Binding-site contacts:
Ligand atom O3' contacts residue TYR266 of chain 1.D at 3.6 Å (h-bond).
Ligand atom C5 contacts residue TYR265 of chain 1.D at 3.2 Å (hydrophobic).
Ligand atom N3 contacts residue TYR265 of chain 1.D at 3.6 Å.
Ligand atom O2 contacts residue ILE174 of chain 1.D at 3.7 Å.
Ligand atom C5' contacts residue TYR266 of chain 1.D at 4.4 Å (hydrophobic).
Ligand atom C3' contacts residue TYR266 of chain 1.D at 3.3 Å (hydrophobic).
Ligand atom O2 contacts residue LYS262 of chain 1.D at 2.8 Å (salt-bridge).
Ligand atom N4 contacts residue LEU194 of chain 1.D at 4.2 Å.
Ligand atom N1 contacts residue ILE174 of chain 1.D at 3.6 Å.
Ligand atom N3 contacts residue THR196 of chain 1.D at 2.6 Å (h-bond).
Ligand atom O2 contacts residue TYR265 of chain 1.D at 4.4 Å.
Ligand atom O2 contacts residue THR196 of chain 1.D at 3.4 Å (h-bond).
Ligand atom N4 contacts residue ALA175 of chain 1.D at 4.2 Å.
Ligand atom C2 contacts residue ILE174 of chain 1.D at 3.4 Å (hydrophobic).
Ligand atom C4 contacts residue TYR265 of chain 1.D at 3.4 Å (hydrophobic).
Ligand atom N4 contacts residue THR196 of chain 1.D at 3.6 Å (h-bond).
Ligand atom O4' contacts residue ILE174 of chain 1.D at 4.4 Å.
Ligand atom C2' contacts residue TYR265 of chain 1.D at 3.5 Å (hydrophobic).
Ligand atom C1' contacts residue TYR265 of chain 1.D at 4.4 Å (hydrophobic).
Ligand atom C2 contacts residue THR196 of chain 1.D at 3.4 Å.
Ligand atom N4 contacts residue ILE174 of chain 1.D at 3.1 Å (h-bond).
Ligand atom N3 contacts residue ILE174 of chain 1.D at 3.5 Å.
Ligand atom C2 contacts residue LYS262 of chain 1.D at 3.7 Å.
Ligand atom C1' contacts residue ILE174 of chain 1.D at 4.2 Å (hydrophobic).
Ligand atom N3 contacts residue LYS262 of chain 1.D at 4.4 Å.
Ligand atom C5 contacts residue ILE174 of chain 1.D at 3.4 Å (hydrophobic).
Ligand atom N4 contacts residue THR176 of chain 1.D at 2.9 Å (h-bond).
Ligand atom C4 contacts residue THR176 of chain 1.D at 3.5 Å.
Ligand atom C4 contacts residue THR196 of chain 1.D at 3.5 Å.
Ligand atom C6 contacts residue TYR265 of chain 1.D at 3.6 Å (hydrophobic).
Ligand atom C4' contacts residue TYR266 of chain 1.D at 4.4 Å (hydrophobic).
Ligand atom C6 contacts residue ILE174 of chain 1.D at 4.0 Å (hydrophobic).
Ligand atom N1 contacts residue TYR265 of chain 1.D at 4.1 Å.
Ligand atom C4 contacts residue ILE174 of chain 1.D at 3.3 Å (hydrophobic).
Ligand atom C2' contacts residue TYR266 of chain 1.D at 4.2 Å (hydrophobic).
Ligand atom OP3 contacts residue TYR265 of chain 1.D at 3.9 Å.
Ligand atom C5 contacts residue THR176 of chain 1.D at 3.3 Å.
Ligand atom N4 contacts residue TYR265 of chain 1.D at 3.7 Å.
Ligand atom C2 contacts residue TYR265 of chain 1.D at 4.0 Å (hydrophobic).

The protein below binds the small molecule below.
Small molecule (SMILES): Nc1ccn([C@H]2C[C@H](O)[C@@H](COP(=O)(O)O)O2)c(=O)n1

Sequence of chain 1.D:
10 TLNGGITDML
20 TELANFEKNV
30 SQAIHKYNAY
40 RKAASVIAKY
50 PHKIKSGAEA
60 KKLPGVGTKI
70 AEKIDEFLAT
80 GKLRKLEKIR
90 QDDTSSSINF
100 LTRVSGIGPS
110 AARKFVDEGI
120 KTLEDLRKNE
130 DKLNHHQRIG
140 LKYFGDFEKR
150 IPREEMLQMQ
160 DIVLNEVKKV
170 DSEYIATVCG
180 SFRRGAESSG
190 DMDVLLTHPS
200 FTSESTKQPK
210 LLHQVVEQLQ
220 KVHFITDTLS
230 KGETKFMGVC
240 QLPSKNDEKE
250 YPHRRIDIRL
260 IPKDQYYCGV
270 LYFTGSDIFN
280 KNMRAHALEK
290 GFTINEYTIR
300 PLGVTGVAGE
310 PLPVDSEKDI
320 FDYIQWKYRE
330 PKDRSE